Binding-site contacts:
Ligand atom C4 contacts residue TRP161 of chain 1.A at 3.8 Å (hydrophobic).
Ligand atom O2 contacts residue ASP330 of chain 1.A at 2.7 Å (salt-bridge).
Ligand atom O3 contacts residue ASN198 of chain 1.A at 2.8 Å (h-bond).
Ligand atom O2 contacts residue ASN198 of chain 1.A at 3.0 Å (h-bond).
Ligand atom O2 contacts residue TRP476 of chain 1.A at 3.7 Å.
Ligand atom C5 contacts residue ASP330 of chain 1.A at 3.8 Å.
Ligand atom C3 contacts residue TRP161 of chain 1.A at 4.0 Å (hydrophobic).
Ligand atom C6 contacts residue TYR159 of chain 1.A at 3.9 Å (hydrophobic).
Ligand atom O4 contacts residue TRP560 of chain 1.A at 3.6 Å.
Ligand atom O4 contacts residue TRP161 of chain 1.A at 2.6 Å (h-bond).
Ligand atom O3 contacts residue TRP476 of chain 1.A at 3.4 Å.
Ligand atom C2 contacts residue ASN198 of chain 1.A at 3.9 Å.
Ligand atom O3 contacts residue ARG207 of chain 1.A at 3.3 Å (salt-bridge).
Ligand atom O3 contacts residue GLU276 of chain 1.A at 3.9 Å.
Ligand atom C4 contacts residue TRP560 of chain 1.A at 3.8 Å (hydrophobic).
Ligand atom C5 contacts residue TYR159 of chain 1.A at 4.0 Å (hydrophobic).
Ligand atom C6 contacts residue ASP162 of chain 1.A at 3.3 Å.
Ligand atom O3 contacts residue TRP161 of chain 1.A at 3.4 Å (h-bond).
Ligand atom O3 contacts residue TYR204 of chain 1.A at 3.6 Å.
Ligand atom C3 contacts residue ASN198 of chain 1.A at 3.9 Å.
Ligand atom O4 contacts residue ARG325 of chain 1.A at 2.7 Å (salt-bridge).
Ligand atom C2 contacts residue TYR159 of chain 1.A at 4.0 Å (hydrophobic).
Ligand atom O3 contacts residue ARG325 of chain 1.A at 3.8 Å.
Ligand atom C4 contacts residue GLU276 of chain 1.A at 3.9 Å.
Ligand atom O2 contacts residue GLY328 of chain 1.A at 3.4 Å (h-bond).
Ligand atom O4 contacts residue ASP162 of chain 1.A at 2.7 Å (salt-bridge).
Ligand atom O1 contacts residue ASP330 of chain 1.A at 3.5 Å (salt-bridge).
Ligand atom C5 contacts residue ASP162 of chain 1.A at 4.0 Å.
Ligand atom O5 contacts residue PHE155 of chain 1.A at 3.6 Å.
Ligand atom O4 contacts residue GLN209 of chain 1.A at 3.2 Å (h-bond).
Ligand atom O4 contacts residue GLU276 of chain 1.A at 3.1 Å (salt-bridge).
Ligand atom O2 contacts residue GLN209 of chain 1.A at 3.6 Å (h-bond).
Ligand atom O2 contacts residue TYR159 of chain 1.A at 4.0 Å.
Ligand atom O6 contacts residue PHE558 of chain 1.A at 3.4 Å.
Ligand atom O6 contacts residue ASP162 of chain 1.A at 3.4 Å (salt-bridge).
Ligand atom O3 contacts residue TRP560 of chain 1.A at 3.6 Å.
Ligand atom C3 contacts residue GLY328 of chain 1.A at 3.4 Å.
Ligand atom O3 contacts residue GLY328 of chain 1.A at 2.4 Å (h-bond).
Ligand atom C2 contacts residue ASP330 of chain 1.A at 3.8 Å.
Ligand atom C4 contacts residue ASP162 of chain 1.A at 3.7 Å.

The protein below binds the small molecule below.
Small molecule (SMILES): OC[C@H]1O[C@H](O[C@H]2O[C@H](CO)[C@@H](O)[C@H](O)[C@H]2O)[C@H](O)[C@@H](O)[C@@H]1O

Sequence of chain 1.A:
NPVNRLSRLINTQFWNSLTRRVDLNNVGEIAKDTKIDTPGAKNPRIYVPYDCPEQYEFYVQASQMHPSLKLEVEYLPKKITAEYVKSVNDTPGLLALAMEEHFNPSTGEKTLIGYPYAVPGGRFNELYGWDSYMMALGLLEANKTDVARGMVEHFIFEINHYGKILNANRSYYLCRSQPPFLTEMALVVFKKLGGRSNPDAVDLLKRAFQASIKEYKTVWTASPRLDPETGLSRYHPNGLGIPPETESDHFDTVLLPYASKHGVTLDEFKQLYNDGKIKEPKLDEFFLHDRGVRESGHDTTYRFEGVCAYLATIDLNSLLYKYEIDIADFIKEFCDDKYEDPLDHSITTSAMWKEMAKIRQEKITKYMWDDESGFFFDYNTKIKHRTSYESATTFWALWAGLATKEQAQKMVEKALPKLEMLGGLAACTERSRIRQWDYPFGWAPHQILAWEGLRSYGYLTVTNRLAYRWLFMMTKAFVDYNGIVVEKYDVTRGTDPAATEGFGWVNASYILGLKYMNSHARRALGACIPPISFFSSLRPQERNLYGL